Binding-site contacts:
Ligand atom C04 contacts residue PHE1103 of chain 1.A at 3.7 Å (hydrophobic).
Ligand atom N09 contacts residue TYR419 of chain 1.A at 3.3 Å.
Ligand atom N13 contacts residue GLU744 of chain 1.A at 3.8 Å.
Ligand atom C02 contacts residue GLY1105 of chain 1.A at 3.5 Å.
Ligand atom O03 contacts residue LEU1107 of chain 1.A at 2.9 Å.
Ligand atom C04 contacts residue LEU1107 of chain 1.A at 3.7 Å (hydrophobic).
Ligand atom N11 contacts residue TYR419 of chain 1.A at 3.7 Å.
Ligand atom O01 contacts residue TRP1106 of chain 1.A at 3.1 Å (h-bond).
Ligand atom N15 contacts residue TYR419 of chain 1.A at 3.6 Å.
Ligand atom O17 contacts residue GLY1397 of chain 1.A at 3.3 Å.
Ligand atom N15 contacts residue LYS1104 of chain 1.A at 3.7 Å.
Ligand atom O01 contacts residue LYS1104 of chain 1.A at 3.5 Å.
Ligand atom C04 contacts residue GLU744 of chain 1.A at 2.3 Å.
Ligand atom C19 contacts residue ASP1399 of chain 1.A at 3.7 Å.
Ligand atom N06 contacts residue GLU747 of chain 1.A at 2.9 Å (salt-bridge).
Ligand atom C16 contacts residue ASP1399 of chain 1.A at 3.3 Å.
Ligand atom N13 contacts residue LYS1104 of chain 1.A at 3.3 Å.
Ligand atom O01 contacts residue GLY1105 of chain 1.A at 2.4 Å (h-bond).
Ligand atom C10 contacts residue GLU421 of chain 1.A at 3.7 Å.
Ligand atom C05 contacts residue GLU744 of chain 1.A at 2.9 Å.
Ligand atom C07 contacts residue TYR419 of chain 1.A at 3.3 Å (hydrophobic).
Ligand atom N08 contacts residue GLU747 of chain 1.A at 2.6 Å (salt-bridge).
Ligand atom C20 contacts residue GLU421 of chain 1.A at 3.7 Å.
Ligand atom C12 contacts residue GLU421 of chain 1.A at 3.2 Å.
Ligand atom C02 contacts residue LEU1107 of chain 1.A at 3.6 Å (hydrophobic).
Ligand atom N21 contacts residue GLN1108 of chain 1.A at 3.6 Å (h-bond).
Ligand atom C07 contacts residue GLU747 of chain 1.A at 3.0 Å.
Ligand atom O03 contacts residue TRP1106 of chain 1.A at 3.9 Å.
Ligand atom C14 contacts residue GLU744 of chain 1.A at 3.8 Å.
Ligand atom O18 contacts residue GLY1105 of chain 1.A at 3.4 Å (h-bond).
Ligand atom C20 contacts residue TYR419 of chain 1.A at 3.2 Å (hydrophobic).
Ligand atom O17 contacts residue ASP1399 of chain 1.A at 3.0 Å (salt-bridge).
Ligand atom C12 contacts residue LYS1104 of chain 1.A at 3.6 Å.
Ligand atom N08 contacts residue TYR419 of chain 1.A at 3.1 Å.
Ligand atom N11 contacts residue GLU421 of chain 1.A at 2.4 Å (salt-bridge).
Ligand atom C04 contacts residue TRP1106 of chain 1.A at 3.5 Å (hydrophobic).
Ligand atom O18 contacts residue ASP1399 of chain 1.A at 2.8 Å (salt-bridge).
Ligand atom O03 contacts residue GLU744 of chain 1.A at 3.6 Å (salt-bridge).
Ligand atom N15 contacts residue GLU421 of chain 1.A at 2.7 Å (salt-bridge).
Ligand atom O17 contacts residue GLU421 of chain 1.A at 3.9 Å.

The small molecule below binds the protein below.
Small molecule (SMILES): NC(=O)OC[C@@H]1N=C(N)N2CCC(O)(O)[C@@]23N=C(N)N[C@@H]13

Sequence of chain 1.A:
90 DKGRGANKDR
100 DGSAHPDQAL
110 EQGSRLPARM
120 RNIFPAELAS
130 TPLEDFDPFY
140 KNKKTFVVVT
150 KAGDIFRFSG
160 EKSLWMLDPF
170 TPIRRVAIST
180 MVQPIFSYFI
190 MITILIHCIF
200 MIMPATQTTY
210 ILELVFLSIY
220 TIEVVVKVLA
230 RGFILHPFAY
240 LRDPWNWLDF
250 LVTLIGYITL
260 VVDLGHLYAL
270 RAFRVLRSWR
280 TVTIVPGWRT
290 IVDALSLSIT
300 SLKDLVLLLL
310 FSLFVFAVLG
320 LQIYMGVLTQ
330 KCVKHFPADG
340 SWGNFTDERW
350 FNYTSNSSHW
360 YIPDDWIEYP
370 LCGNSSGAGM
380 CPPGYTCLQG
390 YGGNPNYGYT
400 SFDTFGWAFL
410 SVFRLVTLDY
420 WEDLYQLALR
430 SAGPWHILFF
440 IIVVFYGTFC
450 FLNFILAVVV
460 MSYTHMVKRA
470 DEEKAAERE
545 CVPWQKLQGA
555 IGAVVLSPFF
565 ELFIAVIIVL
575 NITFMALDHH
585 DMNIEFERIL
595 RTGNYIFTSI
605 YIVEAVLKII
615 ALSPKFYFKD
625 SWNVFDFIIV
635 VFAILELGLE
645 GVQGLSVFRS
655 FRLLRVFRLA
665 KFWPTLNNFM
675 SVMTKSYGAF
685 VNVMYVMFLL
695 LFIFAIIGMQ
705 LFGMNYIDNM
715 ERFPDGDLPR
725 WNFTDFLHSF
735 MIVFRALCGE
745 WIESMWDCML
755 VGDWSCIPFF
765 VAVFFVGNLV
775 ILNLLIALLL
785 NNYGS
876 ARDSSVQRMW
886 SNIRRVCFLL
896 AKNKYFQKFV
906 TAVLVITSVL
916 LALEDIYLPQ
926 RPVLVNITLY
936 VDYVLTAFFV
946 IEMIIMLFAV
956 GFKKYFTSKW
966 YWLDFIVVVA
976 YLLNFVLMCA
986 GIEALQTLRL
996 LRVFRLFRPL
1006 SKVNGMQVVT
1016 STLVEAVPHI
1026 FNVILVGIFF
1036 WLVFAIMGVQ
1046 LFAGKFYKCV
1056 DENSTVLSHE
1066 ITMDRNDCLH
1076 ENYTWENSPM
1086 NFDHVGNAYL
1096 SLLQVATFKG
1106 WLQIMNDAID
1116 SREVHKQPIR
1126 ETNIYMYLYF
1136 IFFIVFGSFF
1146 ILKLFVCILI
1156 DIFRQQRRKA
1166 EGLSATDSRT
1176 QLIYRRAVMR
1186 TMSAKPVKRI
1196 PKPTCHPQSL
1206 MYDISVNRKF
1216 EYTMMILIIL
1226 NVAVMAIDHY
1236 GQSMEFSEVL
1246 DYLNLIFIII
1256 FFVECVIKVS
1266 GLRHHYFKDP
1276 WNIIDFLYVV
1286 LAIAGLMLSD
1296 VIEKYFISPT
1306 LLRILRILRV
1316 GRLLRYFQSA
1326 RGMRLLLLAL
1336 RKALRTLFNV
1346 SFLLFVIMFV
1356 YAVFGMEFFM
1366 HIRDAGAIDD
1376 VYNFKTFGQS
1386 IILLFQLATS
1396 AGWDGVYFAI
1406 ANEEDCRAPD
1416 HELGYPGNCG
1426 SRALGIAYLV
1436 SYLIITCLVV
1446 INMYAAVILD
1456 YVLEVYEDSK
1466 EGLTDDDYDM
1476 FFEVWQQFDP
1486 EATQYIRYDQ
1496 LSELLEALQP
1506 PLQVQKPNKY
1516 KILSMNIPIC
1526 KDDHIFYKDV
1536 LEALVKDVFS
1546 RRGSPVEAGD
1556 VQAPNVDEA